Binding-site contacts:
Ligand atom C contacts residue ARG35 of chain 22.B at 3.9 Å.
Ligand atom CB contacts residue ASP243 of chain 22.B at 4.0 Å.
Ligand atom O contacts residue GLU39 of chain 22.B at 3.0 Å (salt-bridge).
Ligand atom CG2 contacts residue ARG35 of chain 22.B at 3.4 Å.
Ligand atom CD1 contacts residue ARG35 of chain 22.B at 4.0 Å.
Ligand atom CG contacts residue ARG36 of chain 22.B at 3.8 Å.
Ligand atom CA contacts residue ASP243 of chain 22.B at 3.6 Å.
Ligand atom CD contacts residue ARG36 of chain 22.B at 3.7 Å.
Ligand atom CG2 contacts residue ARG36 of chain 22.B at 4.1 Å.
Ligand atom OE1 contacts residue ARG36 of chain 22.B at 2.9 Å (salt-bridge).
Ligand atom CG2 contacts residue PRO43 of chain 22.B at 3.8 Å (hydrophobic).
Ligand atom N contacts residue ASP243 of chain 22.B at 2.6 Å (salt-bridge).
Ligand atom N contacts residue ARG35 of chain 22.B at 4.0 Å.
Ligand atom O contacts residue ARG29 of chain 22.B at 3.2 Å (salt-bridge).
Ligand atom C contacts residue ARG29 of chain 22.B at 3.9 Å.
Ligand atom N contacts residue PRO43 of chain 22.B at 4.0 Å.
Ligand atom CD1 contacts residue ARG36 of chain 22.B at 3.6 Å.
Ligand atom O contacts residue ARG35 of chain 22.B at 2.7 Å (salt-bridge).
Ligand atom CD contacts residue GLU39 of chain 22.B at 3.2 Å.
Ligand atom CD1 contacts residue ARG29 of chain 22.B at 3.5 Å.
Ligand atom CA contacts residue ARG29 of chain 22.B at 4.1 Å.
Ligand atom OE1 contacts residue PHE37 of chain 22.B at 3.7 Å.
Ligand atom O contacts residue ILE25 of chain 22.B at 3.8 Å.
Ligand atom O contacts residue ARG35 of chain 22.B at 4.0 Å.
Ligand atom O contacts residue ASP243 of chain 22.B at 4.1 Å.
Ligand atom O contacts residue PRO43 of chain 22.B at 3.8 Å.
Ligand atom CA contacts residue ARG29 of chain 22.B at 3.8 Å.
Ligand atom C contacts residue ASP243 of chain 22.B at 3.8 Å.
Ligand atom OE1 contacts residue GLU39 of chain 22.B at 3.1 Å (salt-bridge).
Ligand atom C contacts residue ASP243 of chain 22.B at 3.5 Å.
Ligand atom CA contacts residue ASP243 of chain 22.B at 3.5 Å.
Ligand atom CB contacts residue ARG36 of chain 22.B at 3.4 Å.
Ligand atom N contacts residue ASP243 of chain 22.B at 3.2 Å (salt-bridge).
Ligand atom NE2 contacts residue GLU39 of chain 22.B at 2.9 Å (salt-bridge).
Ligand atom C contacts residue GLU39 of chain 22.B at 3.6 Å.
Ligand atom CD1 contacts residue LEU40 of chain 22.B at 3.6 Å (hydrophobic).
Ligand atom CD2 contacts residue LEU40 of chain 22.B at 4.1 Å (hydrophobic).
Ligand atom N contacts residue ARG29 of chain 22.B at 4.2 Å.
Ligand atom CG1 contacts residue ASP243 of chain 22.B at 3.2 Å.
Ligand atom CG1 contacts residue ARG36 of chain 22.B at 4.0 Å.

A small-molecule ligand and the protein it binds are described below.
Small molecule (SMILES): CC[C@H](C)[C@H](NC(=O)[C@H](CC(C)C)NC(=O)[C@H](CO)NC(=O)CNC(=O)[C@@H](NC(=O)[C@@H](N)[C@@H](C)O)C(C)C)C(=O)N[C@H](C=O)CCC(N)=O

Sequence of chain 22.B:
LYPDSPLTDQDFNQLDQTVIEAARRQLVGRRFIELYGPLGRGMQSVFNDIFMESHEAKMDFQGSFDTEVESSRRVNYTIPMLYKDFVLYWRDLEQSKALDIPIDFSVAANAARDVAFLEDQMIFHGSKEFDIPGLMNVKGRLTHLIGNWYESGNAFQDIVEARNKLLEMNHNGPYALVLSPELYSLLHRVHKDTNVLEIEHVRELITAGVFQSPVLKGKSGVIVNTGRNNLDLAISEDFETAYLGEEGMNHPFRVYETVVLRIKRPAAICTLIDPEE